Binding-site contacts:
Ligand atom C04 contacts residue ASN199 of chain 1.A at 3.7 Å.
Ligand atom C01 contacts residue ASN196 of chain 1.A at 3.2 Å.
Ligand atom C18 contacts residue ASN196 of chain 1.A at 3.4 Å.
Ligand atom C41 contacts residue PHE204 of chain 1.A at 3.8 Å (hydrophobic).
Ligand atom N05 contacts residue ASN196 of chain 1.A at 3.7 Å.
Ligand atom C39 contacts residue ASN196 of chain 1.A at 3.7 Å.
Ligand atom C27 contacts residue MET122 of chain 1.A at 3.4 Å (hydrophobic).
Ligand atom C37 contacts residue MET162 of chain 1.A at 3.6 Å (hydrophobic).
Ligand atom C39 contacts residue MET162 of chain 1.A at 3.4 Å (hydrophobic).
Ligand atom O22 contacts residue TRP123 of chain 1.A at 3.7 Å.
Ligand atom C43 contacts residue PHE134 of chain 1.A at 3.7 Å (hydrophobic).
Ligand atom C10 contacts residue GLY126 of chain 1.A at 3.6 Å.
Ligand atom C15 contacts residue THR169 of chain 1.A at 3.5 Å.
Ligand atom C21 contacts residue TRP123 of chain 1.A at 3.7 Å (hydrophobic).
Ligand atom C18 contacts residue THR169 of chain 1.A at 3.8 Å.
Ligand atom S33 contacts residue TYR168 of chain 1.A at 3.6 Å.
Ligand atom C43 contacts residue LEU203 of chain 1.A at 3.8 Å (hydrophobic).
Ligand atom N25 contacts residue GLY126 of chain 1.A at 3.8 Å.
Ligand atom O06 contacts residue ASN199 of chain 1.A at 2.9 Å (h-bond).
Ligand atom N05 contacts residue PHE130 of chain 1.A at 3.5 Å.
Ligand atom C18 contacts residue PHE130 of chain 1.A at 3.6 Å (hydrophobic).
Ligand atom C34 contacts residue PHE130 of chain 1.A at 3.5 Å (hydrophobic).
Ligand atom C07 contacts residue TRP227 of chain 1.A at 3.6 Å (hydrophobic).
Ligand atom N23 contacts residue TYR168 of chain 1.A at 3.1 Å.
Ligand atom O22 contacts residue THR169 of chain 1.A at 3.6 Å.
Ligand atom O22 contacts residue TYR168 of chain 1.A at 3.5 Å.
Ligand atom N25 contacts residue LEU107 of chain 1.A at 3.8 Å.
Ligand atom C29 contacts residue MET122 of chain 1.A at 3.4 Å (hydrophobic).
Ligand atom C39 contacts residue GLU200 of chain 1.A at 3.6 Å.
Ligand atom C27 contacts residue GLY126 of chain 1.A at 3.7 Å.
Ligand atom C13 contacts residue THR169 of chain 1.A at 3.5 Å.
Ligand atom N23 contacts residue VAL172 of chain 1.A at 3.5 Å.
Ligand atom C10 contacts residue ILE127 of chain 1.A at 3.7 Å (hydrophobic).
Ligand atom C04 contacts residue PHE130 of chain 1.A at 3.4 Å (hydrophobic).
Ligand atom C41 contacts residue GLU200 of chain 1.A at 3.4 Å.
Ligand atom O06 contacts residue PHE130 of chain 1.A at 3.6 Å.
Ligand atom C37 contacts residue ASN196 of chain 1.A at 3.7 Å.
Ligand atom C01 contacts residue PHE130 of chain 1.A at 3.8 Å (hydrophobic).
Ligand atom C04 contacts residue ASN196 of chain 1.A at 3.7 Å.
Ligand atom C07 contacts residue ILE127 of chain 1.A at 3.7 Å (hydrophobic).

Sequence of chain 1.A:
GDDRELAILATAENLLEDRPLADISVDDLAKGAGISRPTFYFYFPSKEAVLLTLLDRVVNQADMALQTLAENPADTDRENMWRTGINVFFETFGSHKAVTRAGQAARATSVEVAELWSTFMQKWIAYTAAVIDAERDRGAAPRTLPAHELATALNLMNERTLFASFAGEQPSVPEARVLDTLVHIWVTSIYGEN

This protein binds this small molecule.
Small molecule (SMILES): O=C(Cc1ccccc1)N1CCC(c2nc(-c3cccs3)no2)CC1